The protein below binds the small molecule below.
Small molecule (SMILES): OC[C@H]1O[C@@H](O)[C@H](O)[C@@H](O)[C@H]1O

Binding-site contacts:
Ligand atom C2 contacts residue UDP1 of chain 1.B at 4.3 Å.
Ligand atom O6 contacts residue TYR203 of chain 1.A at 4.5 Å.
Ligand atom O1 contacts residue SER174 of chain 1.A at 3.8 Å.
Ligand atom O5 contacts residue HIS172 of chain 1.A at 3.1 Å (h-bond).
Ligand atom O1 contacts residue HIS172 of chain 1.A at 3.6 Å.
Ligand atom C4 contacts residue HIS172 of chain 1.A at 3.8 Å.
Ligand atom C6 contacts residue PHE175 of chain 1.A at 4.0 Å (hydrophobic).
Ligand atom O2 contacts residue UDP1 of chain 1.B at 4.1 Å.
Ligand atom O6 contacts residue PHE175 of chain 1.A at 3.4 Å.
Ligand atom O6 contacts residue TRP239 of chain 1.A at 3.4 Å (h-bond).
Ligand atom C5 contacts residue HIS172 of chain 1.A at 3.7 Å.
Ligand atom O3 contacts residue UDP1 of chain 1.B at 2.4 Å (h-bond).
Ligand atom C5 contacts residue GLU242 of chain 1.A at 4.1 Å.
Ligand atom C6 contacts residue TRP239 of chain 1.A at 3.5 Å (hydrophobic).
Ligand atom O3 contacts residue TRP239 of chain 1.A at 4.2 Å.
Ligand atom C4 contacts residue GLU242 of chain 1.A at 3.4 Å.
Ligand atom O4 contacts residue HIS172 of chain 1.A at 2.8 Å (h-bond).
Ligand atom C1 contacts residue HIS172 of chain 1.A at 3.8 Å.
Ligand atom C3 contacts residue TRP239 of chain 1.A at 3.9 Å (hydrophobic).
Ligand atom C5 contacts residue TRP239 of chain 1.A at 3.8 Å (hydrophobic).
Ligand atom C6 contacts residue HIS172 of chain 1.A at 4.0 Å.
Ligand atom O6 contacts residue THR184 of chain 1.A at 2.7 Å (h-bond).
Ligand atom C6 contacts residue GLU242 of chain 1.A at 3.5 Å.
Ligand atom C6 contacts residue THR184 of chain 1.A at 3.3 Å.
Ligand atom C4 contacts residue TRP239 of chain 1.A at 3.7 Å (hydrophobic).
Ligand atom O4 contacts residue GLU242 of chain 1.A at 2.6 Å (salt-bridge).
Ligand atom C6 contacts residue TYR203 of chain 1.A at 3.8 Å (hydrophobic).
Ligand atom C3 contacts residue HIS172 of chain 1.A at 4.4 Å.
Ligand atom C2 contacts residue HIS172 of chain 1.A at 3.9 Å.
Ligand atom C3 contacts residue UDP1 of chain 1.B at 3.7 Å.
Ligand atom O5 contacts residue PHE175 of chain 1.A at 4.1 Å.

Sequence of chain 1.A:
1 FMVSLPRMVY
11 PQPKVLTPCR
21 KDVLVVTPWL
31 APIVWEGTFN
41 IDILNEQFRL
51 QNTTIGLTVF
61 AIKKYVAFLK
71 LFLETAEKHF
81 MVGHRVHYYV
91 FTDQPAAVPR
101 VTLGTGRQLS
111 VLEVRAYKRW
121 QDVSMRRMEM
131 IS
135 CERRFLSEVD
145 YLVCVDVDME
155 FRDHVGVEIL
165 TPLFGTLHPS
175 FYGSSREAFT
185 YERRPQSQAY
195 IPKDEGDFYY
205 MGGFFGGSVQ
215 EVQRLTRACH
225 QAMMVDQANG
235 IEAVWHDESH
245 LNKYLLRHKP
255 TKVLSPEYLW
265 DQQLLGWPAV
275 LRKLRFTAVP